Binding-site contacts:
Ligand atom O2 contacts residue ZN1 of chain 1.D at 2.0 Å.
Ligand atom O3 contacts residue LEU192 of chain 1.A at 3.5 Å.
Ligand atom P contacts residue HIS173 of chain 1.A at 3.7 Å.
Ligand atom O1 contacts residue GLU194 of chain 1.A at 3.5 Å (salt-bridge).
Ligand atom O5 contacts residue HIS173 of chain 1.A at 3.2 Å (h-bond).
Ligand atom O4 contacts residue THR113 of chain 1.A at 3.5 Å.
Ligand atom O6 contacts residue ARG57 of chain 1.A at 2.8 Å (salt-bridge).
Ligand atom O2 contacts residue GLU58 of chain 1.A at 2.9 Å (salt-bridge).
Ligand atom O7 contacts residue GLU58 of chain 1.A at 3.1 Å (salt-bridge).
Ligand atom C3 contacts residue ZN1 of chain 1.D at 3.0 Å.
Ligand atom O2 contacts residue ZN1 of chain 1.E at 1.9 Å.
Ligand atom C2 contacts residue ZN1 of chain 1.E at 2.8 Å.
Ligand atom O7 contacts residue ARG57 of chain 1.A at 3.4 Å (salt-bridge).
Ligand atom O3 contacts residue HIS173 of chain 1.A at 3.0 Å.
Ligand atom O5 contacts residue ARG170 of chain 1.A at 2.9 Å (salt-bridge).
Ligand atom O7 contacts residue HIS173 of chain 1.A at 3.0 Å (h-bond).
Ligand atom C1 contacts residue ZN1 of chain 1.E at 2.8 Å.
Ligand atom P contacts residue ARG57 of chain 1.A at 3.7 Å.
Ligand atom ON contacts residue HIS156 of chain 1.B at 3.1 Å (h-bond).
Ligand atom ON contacts residue PHE115 of chain 1.A at 3.1 Å.
Ligand atom O3 contacts residue ZN1 of chain 1.D at 2.3 Å.
Ligand atom N contacts residue GLU194 of chain 1.A at 3.3 Å (salt-bridge).
Ligand atom O5 contacts residue GLY172 of chain 1.A at 3.6 Å.
Ligand atom O6 contacts residue ARG170 of chain 1.A at 2.9 Å (salt-bridge).
Ligand atom C2 contacts residue ZN1 of chain 1.D at 2.8 Å.
Ligand atom O4 contacts residue ZN1 of chain 1.D at 3.4 Å.
Ligand atom C1 contacts residue GLU194 of chain 1.A at 3.1 Å.
Ligand atom C3 contacts residue ASP62 of chain 1.A at 3.3 Å.
Ligand atom O5 contacts residue THR174 of chain 1.A at 2.7 Å (h-bond).
Ligand atom O6 contacts residue THR113 of chain 1.A at 3.4 Å (h-bond).
Ligand atom O1 contacts residue HIS156 of chain 1.B at 2.8 Å (h-bond).
Ligand atom C4 contacts residue ZN1 of chain 1.D at 3.5 Å.
Ligand atom O3 contacts residue ASP62 of chain 1.A at 2.4 Å (salt-bridge).
Ligand atom C1 contacts residue HIS156 of chain 1.B at 3.7 Å.
Ligand atom C2 contacts residue GLU194 of chain 1.A at 3.4 Å.
Ligand atom P contacts residue ZN1 of chain 1.D at 3.2 Å.
Ligand atom C4 contacts residue THR174 of chain 1.A at 3.7 Å.
Ligand atom ON contacts residue CYS87 of chain 1.A at 3.6 Å.
Ligand atom O1 contacts residue ZN1 of chain 1.E at 2.2 Å.
Ligand atom O7 contacts residue ZN1 of chain 1.D at 1.9 Å.

Sequence of chain 1.A:
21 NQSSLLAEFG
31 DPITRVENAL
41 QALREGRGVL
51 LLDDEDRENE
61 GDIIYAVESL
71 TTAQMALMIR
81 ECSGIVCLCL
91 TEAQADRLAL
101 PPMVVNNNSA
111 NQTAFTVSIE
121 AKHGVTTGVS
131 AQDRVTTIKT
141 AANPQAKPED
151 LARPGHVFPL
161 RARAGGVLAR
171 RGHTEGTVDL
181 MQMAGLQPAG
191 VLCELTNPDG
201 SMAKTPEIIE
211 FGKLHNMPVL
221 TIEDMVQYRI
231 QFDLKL

Sequence of chain 1.B:
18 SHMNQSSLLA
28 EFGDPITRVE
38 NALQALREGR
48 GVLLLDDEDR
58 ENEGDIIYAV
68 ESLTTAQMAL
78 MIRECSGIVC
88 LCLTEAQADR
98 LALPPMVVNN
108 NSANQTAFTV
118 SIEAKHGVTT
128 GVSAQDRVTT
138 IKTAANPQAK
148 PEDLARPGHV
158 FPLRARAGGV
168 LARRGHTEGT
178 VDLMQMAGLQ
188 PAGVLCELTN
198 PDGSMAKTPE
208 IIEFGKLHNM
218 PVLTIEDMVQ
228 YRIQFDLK

The small molecule below binds the protein below.
Small molecule (SMILES): O=C(NO)[C@H](O)[C@H](O)COP(=O)(O)O